Sequence of chain 1.D:
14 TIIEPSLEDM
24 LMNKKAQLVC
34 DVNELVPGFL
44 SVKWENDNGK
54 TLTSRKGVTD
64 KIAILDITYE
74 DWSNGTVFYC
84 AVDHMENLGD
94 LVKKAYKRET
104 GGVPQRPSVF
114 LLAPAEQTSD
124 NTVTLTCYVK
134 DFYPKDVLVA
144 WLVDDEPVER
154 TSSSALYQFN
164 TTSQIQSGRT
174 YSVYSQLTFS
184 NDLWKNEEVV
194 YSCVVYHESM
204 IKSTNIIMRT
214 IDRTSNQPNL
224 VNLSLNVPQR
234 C

A small-molecule ligand and the protein it binds are described below.
Small molecule (SMILES): CC(=O)N[C@H]1[C@H](O[C@H]2[C@H](O)[C@@H](NC(C)=O)CO[C@@H]2CO)O[C@H](CO)[C@@H](O[C@@H]2O[C@H](CO)[C@@H](O)[C@H](O)[C@@H]2O)[C@@H]1O

Sequence of chain 1.C:
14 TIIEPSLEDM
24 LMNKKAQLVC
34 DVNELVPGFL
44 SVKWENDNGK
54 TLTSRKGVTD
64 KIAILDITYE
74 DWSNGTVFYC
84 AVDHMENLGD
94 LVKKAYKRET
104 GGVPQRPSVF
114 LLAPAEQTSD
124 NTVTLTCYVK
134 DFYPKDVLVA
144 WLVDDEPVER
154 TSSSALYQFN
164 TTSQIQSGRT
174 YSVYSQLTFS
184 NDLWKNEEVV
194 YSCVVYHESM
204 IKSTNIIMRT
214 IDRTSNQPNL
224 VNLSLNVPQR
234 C

Binding-site contacts:
Ligand atom C1 contacts residue ASN163 of chain 1.D at 1.5 Å.
Ligand atom O7 contacts residue ASN163 of chain 1.D at 4.4 Å.
Ligand atom O6 contacts residue ILE168 of chain 1.C at 3.4 Å.
Ligand atom C3 contacts residue GLN169 of chain 1.C at 4.1 Å.
Ligand atom N2 contacts residue ASN163 of chain 1.D at 2.8 Å (h-bond).
Ligand atom C1 contacts residue ILE168 of chain 1.C at 3.9 Å (hydrophobic).
Ligand atom O6 contacts residue GLN169 of chain 1.C at 2.8 Å (h-bond).
Ligand atom C1 contacts residue GLN169 of chain 1.C at 4.3 Å.
Ligand atom C2 contacts residue GLN169 of chain 1.C at 3.8 Å.
Ligand atom C6 contacts residue ILE168 of chain 1.C at 4.2 Å (hydrophobic).
Ligand atom C4 contacts residue GLN169 of chain 1.C at 4.0 Å.
Ligand atom O4 contacts residue GLN169 of chain 1.C at 3.6 Å.
Ligand atom C6 contacts residue GLN167 of chain 1.C at 3.8 Å.
Ligand atom O5 contacts residue ILE168 of chain 1.C at 3.5 Å.
Ligand atom C5 contacts residue GLN169 of chain 1.C at 3.6 Å.
Ligand atom C6 contacts residue GLN169 of chain 1.C at 4.0 Å.
Ligand atom O6 contacts residue GLN167 of chain 1.C at 3.6 Å.
Ligand atom C2 contacts residue ASN163 of chain 1.D at 2.4 Å.
Ligand atom C3 contacts residue ASN163 of chain 1.D at 3.8 Å.
Ligand atom O5 contacts residue ASN163 of chain 1.D at 2.4 Å (h-bond).
Ligand atom O5 contacts residue GLN169 of chain 1.C at 3.8 Å.
Ligand atom O7 contacts residue GLN169 of chain 1.C at 4.0 Å.
Ligand atom C8 contacts residue PHE162 of chain 1.D at 4.0 Å (hydrophobic).
Ligand atom C7 contacts residue ASN163 of chain 1.D at 3.8 Å.
Ligand atom C5 contacts residue ASN163 of chain 1.D at 3.7 Å.
Ligand atom C4 contacts residue ASN163 of chain 1.D at 4.2 Å.